Sequence of chain 1.A:
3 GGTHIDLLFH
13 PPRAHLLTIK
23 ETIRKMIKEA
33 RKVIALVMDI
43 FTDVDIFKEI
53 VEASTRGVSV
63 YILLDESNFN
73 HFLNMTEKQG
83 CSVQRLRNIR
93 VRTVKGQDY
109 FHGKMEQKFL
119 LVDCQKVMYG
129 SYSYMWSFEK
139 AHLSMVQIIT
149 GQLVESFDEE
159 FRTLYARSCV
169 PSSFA

The protein below binds the small molecule below.
Small molecule (SMILES): COc1ccc(-c2cc[nH]n2)c(O)c1

Binding-site contacts:
Ligand atom C1 contacts residue TYR163 of chain 1.A at 3.5 Å (hydrophobic).
Ligand atom C7 contacts residue ASP156 of chain 1.A at 3.4 Å.
Ligand atom N2 contacts residue ILE36 of chain 1.A at 3.8 Å.
Ligand atom N1 contacts residue LEU119 of chain 1.A at 3.5 Å (h-bond).
Ligand atom C3 contacts residue TYR63 of chain 1.A at 3.7 Å (hydrophobic).
Ligand atom O1 contacts residue PHE159 of chain 1.A at 4.2 Å.
Ligand atom C4 contacts residue PHE159 of chain 1.A at 4.0 Å (hydrophobic).
Ligand atom C6 contacts residue PHE159 of chain 1.A at 4.0 Å (hydrophobic).
Ligand atom C4 contacts residue TYR63 of chain 1.A at 3.5 Å (hydrophobic).
Ligand atom N1 contacts residue VAL35 of chain 1.A at 3.4 Å.
Ligand atom O1 contacts residue ARG160 of chain 1.A at 3.7 Å.
Ligand atom N1 contacts residue ILE36 of chain 1.A at 3.9 Å.
Ligand atom C2 contacts residue ARG160 of chain 1.A at 4.1 Å.
Ligand atom C10 contacts residue VAL35 of chain 1.A at 4.0 Å (hydrophobic).
Ligand atom C3 contacts residue PHE159 of chain 1.A at 3.7 Å (hydrophobic).
Ligand atom N1 contacts residue ASP121 of chain 1.A at 3.6 Å (salt-bridge).
Ligand atom C7 contacts residue ARG160 of chain 1.A at 3.5 Å.
Ligand atom C10 contacts residue LEU119 of chain 1.A at 3.4 Å (hydrophobic).
Ligand atom C4 contacts residue ALA37 of chain 1.A at 4.2 Å (hydrophobic).
Ligand atom C5 contacts residue ALA37 of chain 1.A at 4.0 Å (hydrophobic).
Ligand atom C9 contacts residue CYS122 of chain 1.A at 3.4 Å (hydrophobic).
Ligand atom C4 contacts residue VAL35 of chain 1.A at 3.9 Å (hydrophobic).
Ligand atom C10 contacts residue CYS122 of chain 1.A at 3.3 Å (hydrophobic).
Ligand atom C8 contacts residue ALA37 of chain 1.A at 3.7 Å (hydrophobic).
Ligand atom C2 contacts residue PHE159 of chain 1.A at 3.7 Å (hydrophobic).
Ligand atom C8 contacts residue VAL35 of chain 1.A at 3.8 Å (hydrophobic).
Ligand atom N2 contacts residue ALA37 of chain 1.A at 3.1 Å.
Ligand atom N1 contacts residue ALA37 of chain 1.A at 3.6 Å.
Ligand atom C9 contacts residue LEU119 of chain 1.A at 3.6 Å (hydrophobic).
Ligand atom C10 contacts residue VAL120 of chain 1.A at 4.0 Å (hydrophobic).
Ligand atom C6 contacts residue ASP156 of chain 1.A at 3.2 Å.
Ligand atom C7 contacts residue PHE159 of chain 1.A at 3.8 Å (hydrophobic).
Ligand atom C1 contacts residue PHE159 of chain 1.A at 3.7 Å (hydrophobic).
Ligand atom C10 contacts residue ASP121 of chain 1.A at 3.3 Å.
Ligand atom N2 contacts residue VAL35 of chain 1.A at 3.2 Å.
Ligand atom O2 contacts residue LEU119 of chain 1.A at 4.0 Å.
Ligand atom O2 contacts residue CYS122 of chain 1.A at 4.0 Å.
Ligand atom O2 contacts residue ASP156 of chain 1.A at 2.3 Å (salt-bridge).
Ligand atom C1 contacts residue ARG160 of chain 1.A at 4.2 Å.
Ligand atom C5 contacts residue PHE159 of chain 1.A at 4.2 Å (hydrophobic).